Binding-site contacts:
Ligand atom CD2 contacts residue THR17 of chain 52.B at 3.7 Å.
Ligand atom CG contacts residue ILE14 of chain 52.B at 4.2 Å (hydrophobic).
Ligand atom O contacts residue ARG18 of chain 52.B at 3.0 Å (salt-bridge).
Ligand atom N contacts residue ILE14 of chain 52.B at 3.0 Å (h-bond).
Ligand atom CB contacts residue ILE14 of chain 52.B at 4.1 Å (hydrophobic).
Ligand atom CD1 contacts residue ASP12 of chain 52.B at 3.8 Å.
Ligand atom CA contacts residue ILE14 of chain 52.B at 3.3 Å (hydrophobic).
Ligand atom CA contacts residue ARG18 of chain 52.B at 3.8 Å.
Ligand atom CA contacts residue THR16 of chain 52.B at 3.6 Å.
Ligand atom CG contacts residue THR16 of chain 52.B at 4.0 Å.
Ligand atom CD1 contacts residue THR16 of chain 52.B at 3.1 Å.
Ligand atom CB contacts residue THR16 of chain 52.B at 4.2 Å.
Ligand atom C contacts residue ARG18 of chain 52.B at 3.8 Å.
Ligand atom O contacts residue THR17 of chain 52.B at 3.8 Å.
Ligand atom O contacts residue ARG18 of chain 52.B at 3.6 Å (salt-bridge).
Ligand atom CD2 contacts residue VAL32 of chain 52.B at 3.9 Å (hydrophobic).
Ligand atom O contacts residue ILE14 of chain 52.B at 3.5 Å (h-bond).
Ligand atom CD2 contacts residue HIS157 of chain 52.B at 3.7 Å.
Ligand atom O contacts residue ILE14 of chain 52.B at 3.1 Å.
Ligand atom CB contacts residue LEU15 of chain 52.B at 4.1 Å (hydrophobic).
Ligand atom N contacts residue THR16 of chain 52.B at 2.9 Å (h-bond).
Ligand atom O contacts residue LEU15 of chain 52.B at 3.5 Å.
Ligand atom C contacts residue ILE14 of chain 52.B at 3.6 Å (hydrophobic).
Ligand atom C contacts residue ILE14 of chain 52.B at 4.2 Å (hydrophobic).
Ligand atom O contacts residue THR16 of chain 52.B at 3.1 Å (h-bond).
Ligand atom CG contacts residue THR17 of chain 52.B at 4.3 Å.
Ligand atom N contacts residue ILE14 of chain 52.B at 3.5 Å.
Ligand atom CD2 contacts residue ASP106 of chain 52.B at 4.1 Å.
Ligand atom CD1 contacts residue ILE14 of chain 52.B at 3.6 Å (hydrophobic).
Ligand atom N contacts residue ASP12 of chain 52.B at 4.1 Å.
Ligand atom C contacts residue ILE14 of chain 52.B at 3.4 Å (hydrophobic).
Ligand atom C contacts residue THR16 of chain 52.B at 3.7 Å.
Ligand atom CD1 contacts residue TYR34 of chain 52.B at 3.0 Å (hydrophobic).
Ligand atom CB contacts residue THR17 of chain 52.B at 4.0 Å.
Ligand atom CA contacts residue ILE14 of chain 52.B at 4.0 Å (hydrophobic).
Ligand atom C contacts residue THR16 of chain 52.B at 4.2 Å.
Ligand atom C contacts residue ARG18 of chain 52.B at 4.1 Å.
Ligand atom CA contacts residue ASP12 of chain 52.B at 3.7 Å.
Ligand atom CE1 contacts residue ASP12 of chain 52.B at 3.5 Å.
Ligand atom CB contacts residue ARG18 of chain 52.B at 4.2 Å.

This protein binds this small molecule.
Small molecule (SMILES): CC(C)C[C@H](NC(=O)[C@H](C)NC(=O)CNC(=O)[C@@H](N)Cc1ccccc1)C(=O)N[C@@H](CC(C)C)C(=O)N[C@@H](C)C(=O)O

Sequence of chain 52.B:
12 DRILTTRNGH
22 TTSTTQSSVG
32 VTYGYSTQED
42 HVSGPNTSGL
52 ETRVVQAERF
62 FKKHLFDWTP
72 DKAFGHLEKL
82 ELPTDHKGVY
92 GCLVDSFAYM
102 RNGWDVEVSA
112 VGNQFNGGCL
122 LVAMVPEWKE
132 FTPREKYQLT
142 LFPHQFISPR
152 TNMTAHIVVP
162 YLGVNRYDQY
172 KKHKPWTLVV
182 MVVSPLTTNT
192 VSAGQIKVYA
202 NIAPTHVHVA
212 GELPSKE